Binding-site contacts:
Ligand atom O1P contacts residue ASP47 of chain 1.C at 3.4 Å (salt-bridge).
Ligand atom O1P contacts residue FE21 of chain 1.S at 2.7 Å.
Ligand atom S2P contacts residue ZN1 of chain 1.T at 3.5 Å.
Ligand atom O5' contacts residue LYS61 of chain 1.C at 3.5 Å.
Ligand atom S2P contacts residue HIS18 of chain 1.C at 3.0 Å.
Ligand atom N2 contacts residue LYS206 of chain 1.C at 3.3 Å (salt-bridge).
Ligand atom OP1 contacts residue HIS158 of chain 1.C at 2.6 Å (h-bond).
Ligand atom P contacts residue FE21 of chain 1.S at 3.1 Å.
Ligand atom C8 contacts residue HIS232 of chain 1.C at 3.2 Å.
Ligand atom P contacts residue ZN1 of chain 1.T at 3.1 Å.
Ligand atom O3P contacts residue ZN1 of chain 1.T at 1.9 Å.
Ligand atom C6 contacts residue HIS93 of chain 1.C at 3.1 Å.
Ligand atom N3 contacts residue TYR66 of chain 1.C at 3.4 Å.
Ligand atom O1P contacts residue HIS93 of chain 1.C at 3.3 Å (h-bond).
Ligand atom N2 contacts residue GLY203 of chain 1.C at 2.5 Å (h-bond).
Ligand atom OP1 contacts residue LYS61 of chain 1.C at 3.5 Å (salt-bridge).
Ligand atom N7 contacts residue HIS232 of chain 1.C at 3.5 Å (h-bond).
Ligand atom OP1 contacts residue PHE157 of chain 1.C at 3.3 Å.
Ligand atom O5' contacts residue HIS232 of chain 1.C at 3.4 Å (h-bond).
Ligand atom N1 contacts residue ASP207 of chain 1.C at 3.0 Å (salt-bridge).
Ligand atom P contacts residue ASP47 of chain 1.C at 3.5 Å.
Ligand atom O3P contacts residue ASP47 of chain 1.C at 2.7 Å (salt-bridge).
Ligand atom C6 contacts residue LYS136 of chain 1.C at 3.4 Å.
Ligand atom OP1 contacts residue HIS234 of chain 1.C at 3.2 Å (h-bond).
Ligand atom O5' contacts residue HIS234 of chain 1.C at 3.3 Å.
Ligand atom C2 contacts residue ASP207 of chain 1.C at 3.4 Å.
Ligand atom O4 contacts residue TYR66 of chain 1.C at 3.4 Å.
Ligand atom C4 contacts residue TYR66 of chain 1.C at 3.4 Å (hydrophobic).
Ligand atom OP2 contacts residue PHE157 of chain 1.C at 3.1 Å.
Ligand atom O2' contacts residue HIS93 of chain 1.C at 2.6 Å (h-bond).
Ligand atom O3P contacts residue FE21 of chain 1.S at 2.5 Å.
Ligand atom OP2 contacts residue LYS61 of chain 1.C at 3.1 Å (salt-bridge).
Ligand atom S2P contacts residue HIS93 of chain 1.C at 3.2 Å (h-bond).
Ligand atom S2P contacts residue HIS234 of chain 1.C at 3.4 Å.
Ligand atom O3P contacts residue HIS232 of chain 1.C at 3.4 Å (h-bond).
Ligand atom C5 contacts residue LYS136 of chain 1.C at 3.4 Å.
Ligand atom O6 contacts residue LYS206 of chain 1.C at 2.9 Å (salt-bridge).
Ligand atom N2 contacts residue ASP207 of chain 1.C at 2.9 Å (salt-bridge).
Ligand atom O1P contacts residue ASN92 of chain 1.C at 2.6 Å (h-bond).
Ligand atom O3P contacts residue HIS234 of chain 1.C at 2.9 Å (h-bond).

Sequence of chain 1.C:
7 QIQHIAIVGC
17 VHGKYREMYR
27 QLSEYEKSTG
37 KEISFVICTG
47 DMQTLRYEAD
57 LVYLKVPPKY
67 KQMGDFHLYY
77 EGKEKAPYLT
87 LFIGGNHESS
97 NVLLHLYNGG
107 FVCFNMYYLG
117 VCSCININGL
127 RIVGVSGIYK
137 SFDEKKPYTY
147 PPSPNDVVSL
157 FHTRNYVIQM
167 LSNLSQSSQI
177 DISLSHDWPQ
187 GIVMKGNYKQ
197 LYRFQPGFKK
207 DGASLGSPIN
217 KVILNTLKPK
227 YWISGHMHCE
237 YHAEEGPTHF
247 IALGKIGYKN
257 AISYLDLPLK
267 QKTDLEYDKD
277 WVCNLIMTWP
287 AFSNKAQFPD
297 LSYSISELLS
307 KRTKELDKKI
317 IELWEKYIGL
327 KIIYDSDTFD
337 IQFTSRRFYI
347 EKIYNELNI

The protein below binds the small molecule below.
Small molecule (SMILES): Nc1nc2c(ncn2[C@@H]2O[C@H](CO[P](=O)(O)S)[C@@H](O[P](=O)(O)OC[C@H]3O[C@@H](n4ccc(=O)[nH]c4=O)[C@H](O)[C@@H]3O[P](=O)(O)OC[C@H]3O[C@@H](n4cnc5c(=O)nc(N)[nH]c54)[C@H](O)[C@@H]3O[P](=O)(O)OC[C@H]3O[C@@H](n4ccc(=O)[nH]c4=O)[C@H](O)[C@@H]3OP(=O)=O)[C@H]2O)c(=O)[nH]1